Binding-site contacts:
Ligand atom O6 contacts residue ARG13 of chain 1.A at 3.0 Å (salt-bridge).
Ligand atom C1 contacts residue SO41 of chain 1.D at 3.9 Å.
Ligand atom O4 contacts residue ARG154 of chain 1.A at 3.4 Å (salt-bridge).
Ligand atom O6 contacts residue ASN96 of chain 1.A at 3.1 Å (h-bond).
Ligand atom C5 contacts residue ASP70 of chain 1.A at 3.9 Å.
Ligand atom O6 contacts residue TYR20 of chain 1.A at 3.2 Å (h-bond).
Ligand atom O2 contacts residue ASN205 of chain 1.A at 3.1 Å (h-bond).
Ligand atom C6 contacts residue ASP70 of chain 1.A at 3.7 Å.
Ligand atom O6 contacts residue ASN148 of chain 1.A at 3.5 Å (h-bond).
Ligand atom C6 contacts residue TRP95 of chain 1.A at 3.8 Å (hydrophobic).
Ligand atom O5 contacts residue ARG13 of chain 1.A at 3.3 Å (salt-bridge).
Ligand atom C1 contacts residue TYR20 of chain 1.A at 3.6 Å (hydrophobic).
Ligand atom O2 contacts residue TYR19 of chain 1.A at 3.9 Å.
Ligand atom O1 contacts residue TYR20 of chain 1.A at 3.8 Å.
Ligand atom C4 contacts residue TRP95 of chain 1.A at 3.8 Å (hydrophobic).
Ligand atom C3 contacts residue ASP231 of chain 1.A at 3.7 Å.
Ligand atom O1 contacts residue ARG13 of chain 1.A at 3.7 Å.
Ligand atom O3 contacts residue ASP231 of chain 1.A at 2.7 Å (salt-bridge).
Ligand atom O4 contacts residue PRO150 of chain 1.A at 3.4 Å.
Ligand atom O1 contacts residue TRP178 of chain 1.A at 3.3 Å.
Ligand atom C3 contacts residue ARG154 of chain 1.A at 4.0 Å.
Ligand atom C4 contacts residue ARG154 of chain 1.A at 3.9 Å.
Ligand atom C2 contacts residue ASN205 of chain 1.A at 3.9 Å.
Ligand atom C5 contacts residue TRP95 of chain 1.A at 3.9 Å (hydrophobic).
Ligand atom O2 contacts residue ASN17 of chain 1.A at 3.4 Å (h-bond).
Ligand atom O3 contacts residue ARG154 of chain 1.A at 2.9 Å (salt-bridge).
Ligand atom O5 contacts residue TYR20 of chain 1.A at 3.3 Å (h-bond).
Ligand atom C6 contacts residue ASN148 of chain 1.A at 3.7 Å.
Ligand atom O3 contacts residue TRP251 of chain 1.A at 3.6 Å.
Ligand atom C6 contacts residue ASN96 of chain 1.A at 3.7 Å.
Ligand atom C2 contacts residue ASP231 of chain 1.A at 3.9 Å.
Ligand atom O6 contacts residue ASP70 of chain 1.A at 2.8 Å (salt-bridge).
Ligand atom O1 contacts residue SO41 of chain 1.D at 2.8 Å (h-bond).
Ligand atom C5 contacts residue TYR20 of chain 1.A at 3.5 Å (hydrophobic).
Ligand atom O4 contacts residue TRP178 of chain 1.A at 3.1 Å.
Ligand atom O2 contacts residue ASP231 of chain 1.A at 2.6 Å (salt-bridge).
Ligand atom C6 contacts residue PRO150 of chain 1.A at 3.8 Å (hydrophobic).
Ligand atom C6 contacts residue TYR20 of chain 1.A at 3.9 Å (hydrophobic).
Ligand atom O1 contacts residue ASN17 of chain 1.A at 3.3 Å (h-bond).
Ligand atom O5 contacts residue TRP178 of chain 1.A at 3.8 Å.

Sequence of chain 1.A:
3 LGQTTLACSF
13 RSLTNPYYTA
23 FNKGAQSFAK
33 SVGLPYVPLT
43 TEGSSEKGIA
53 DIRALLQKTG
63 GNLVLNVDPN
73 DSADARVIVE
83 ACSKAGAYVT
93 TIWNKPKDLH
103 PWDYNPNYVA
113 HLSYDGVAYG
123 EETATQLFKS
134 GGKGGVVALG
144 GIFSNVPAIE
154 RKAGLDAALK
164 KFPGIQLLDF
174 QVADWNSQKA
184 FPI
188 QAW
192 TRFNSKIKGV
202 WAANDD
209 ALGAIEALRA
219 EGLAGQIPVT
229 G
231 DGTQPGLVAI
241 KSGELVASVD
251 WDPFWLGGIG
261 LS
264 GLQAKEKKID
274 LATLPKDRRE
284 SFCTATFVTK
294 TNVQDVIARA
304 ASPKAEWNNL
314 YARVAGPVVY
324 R

The small molecule below binds the protein below.
Small molecule (SMILES): OC[C@H]1O[C@@H](O)[C@H](O)[C@@H](O)[C@H]1O